Sequence of chain 1.A:
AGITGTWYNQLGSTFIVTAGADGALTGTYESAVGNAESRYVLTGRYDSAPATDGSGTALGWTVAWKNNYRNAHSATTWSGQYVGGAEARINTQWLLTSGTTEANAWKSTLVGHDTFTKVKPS

Sequence of chain 1.B:
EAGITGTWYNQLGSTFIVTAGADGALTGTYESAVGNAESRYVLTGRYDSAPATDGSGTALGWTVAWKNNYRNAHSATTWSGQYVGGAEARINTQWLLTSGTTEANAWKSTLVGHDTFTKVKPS

Binding-site contacts:
Ligand atom O contacts residue SER69 of chain 1.A at 3.2 Å.
Ligand atom CE2 contacts residue ARG108 of chain 1.A at 3.7 Å.
Ligand atom C contacts residue SER69 of chain 1.A at 3.7 Å.
Ligand atom C contacts residue SER69 of chain 1.A at 3.9 Å.
Ligand atom OE1 contacts residue LEU134 of chain 1.A at 3.8 Å.
Ligand atom O contacts residue TYR78 of chain 1.A at 3.8 Å.
Ligand atom O contacts residue TRP103 of chain 1.A at 3.4 Å.
Ligand atom C contacts residue TRP103 of chain 1.A at 3.6 Å (hydrophobic).
Ligand atom CG contacts residue THR114 of chain 1.A at 3.8 Å.
Ligand atom CG contacts residue TRP144 of chain 1.B at 3.9 Å (hydrophobic).
Ligand atom OE1 contacts residue SER112 of chain 1.A at 2.8 Å (h-bond).
Ligand atom CB contacts residue TRP144 of chain 1.B at 3.6 Å (hydrophobic).
Ligand atom CA contacts residue TRP103 of chain 1.A at 3.8 Å (hydrophobic).
Ligand atom CD contacts residue SER112 of chain 1.A at 3.7 Å.
Ligand atom O contacts residue SER69 of chain 1.A at 2.7 Å (h-bond).
Ligand atom N contacts residue SER69 of chain 1.A at 3.8 Å.
Ligand atom O contacts residue TRP103 of chain 1.A at 3.4 Å.
Ligand atom CZ2 contacts residue ARG108 of chain 1.A at 3.8 Å.
Ligand atom ND2 contacts residue TRP132 of chain 1.A at 3.4 Å.
Ligand atom NE1 contacts residue ARG108 of chain 1.A at 3.6 Å.
Ligand atom O contacts residue ALA110 of chain 1.A at 3.6 Å.
Ligand atom NE2 contacts residue LEU49 of chain 1.A at 3.5 Å.
Ligand atom OD1 contacts residue LEU134 of chain 1.A at 3.8 Å.
Ligand atom CD contacts residue TRP144 of chain 1.B at 3.8 Å (hydrophobic).
Ligand atom CD contacts residue SER69 of chain 1.A at 3.6 Å.
Ligand atom O contacts residue SER51 of chain 1.A at 3.1 Å (h-bond).
Ligand atom CZ3 contacts residue ASN109 of chain 1.A at 3.8 Å.
Ligand atom CE3 contacts residue ARG108 of chain 1.A at 3.7 Å.
Ligand atom N contacts residue TRP103 of chain 1.A at 3.5 Å.
Ligand atom CG contacts residue ALA70 of chain 1.A at 3.8 Å (hydrophobic).
Ligand atom OD1 contacts residue TRP103 of chain 1.A at 3.5 Å.
Ligand atom ND2 contacts residue THR114 of chain 1.A at 3.8 Å.
Ligand atom CG contacts residue SER69 of chain 1.A at 3.7 Å.
Ligand atom CG contacts residue SER112 of chain 1.A at 3.8 Å.
Ligand atom CA contacts residue TRP103 of chain 1.A at 3.5 Å (hydrophobic).
Ligand atom NE2 contacts residue TRP144 of chain 1.B at 3.3 Å.
Ligand atom O contacts residue SER69 of chain 1.A at 3.3 Å.
Ligand atom CD1 contacts residue ARG108 of chain 1.A at 3.6 Å.
Ligand atom NE2 contacts residue LEU134 of chain 1.A at 3.8 Å.
Ligand atom OD1 contacts residue THR114 of chain 1.A at 2.7 Å (h-bond).

The protein below binds the small molecule below.
Small molecule (SMILES): NC(=O)CC[C@@H]1NC(=O)[C@H](CC2=CN=C3C=CC=CC23)NC(=O)[C@H]2CCCN2C(=O)[C@H](CCC(N)=O)NC(=O)[C@H](CC(N)=O)NC1=O